Binding-site contacts:
Ligand atom C2 contacts residue ASN452 of chain 1.B at 2.5 Å.
Ligand atom O5 contacts residue ASN452 of chain 1.B at 2.4 Å (h-bond).
Ligand atom C4 contacts residue ASN452 of chain 1.B at 4.3 Å.
Ligand atom N2 contacts residue ASN452 of chain 1.B at 3.0 Å (h-bond).
Ligand atom O6 contacts residue ASN450 of chain 1.B at 4.0 Å.
Ligand atom O6 contacts residue ASN452 of chain 1.B at 4.2 Å.
Ligand atom C1 contacts residue ASN452 of chain 1.B at 1.4 Å.
Ligand atom C3 contacts residue ASN452 of chain 1.B at 3.9 Å.
Ligand atom C6 contacts residue ASN452 of chain 1.B at 4.5 Å.
Ligand atom C7 contacts residue ASN452 of chain 1.B at 4.1 Å.
Ligand atom C5 contacts residue ASN452 of chain 1.B at 3.7 Å.

Sequence of chain 1.B:
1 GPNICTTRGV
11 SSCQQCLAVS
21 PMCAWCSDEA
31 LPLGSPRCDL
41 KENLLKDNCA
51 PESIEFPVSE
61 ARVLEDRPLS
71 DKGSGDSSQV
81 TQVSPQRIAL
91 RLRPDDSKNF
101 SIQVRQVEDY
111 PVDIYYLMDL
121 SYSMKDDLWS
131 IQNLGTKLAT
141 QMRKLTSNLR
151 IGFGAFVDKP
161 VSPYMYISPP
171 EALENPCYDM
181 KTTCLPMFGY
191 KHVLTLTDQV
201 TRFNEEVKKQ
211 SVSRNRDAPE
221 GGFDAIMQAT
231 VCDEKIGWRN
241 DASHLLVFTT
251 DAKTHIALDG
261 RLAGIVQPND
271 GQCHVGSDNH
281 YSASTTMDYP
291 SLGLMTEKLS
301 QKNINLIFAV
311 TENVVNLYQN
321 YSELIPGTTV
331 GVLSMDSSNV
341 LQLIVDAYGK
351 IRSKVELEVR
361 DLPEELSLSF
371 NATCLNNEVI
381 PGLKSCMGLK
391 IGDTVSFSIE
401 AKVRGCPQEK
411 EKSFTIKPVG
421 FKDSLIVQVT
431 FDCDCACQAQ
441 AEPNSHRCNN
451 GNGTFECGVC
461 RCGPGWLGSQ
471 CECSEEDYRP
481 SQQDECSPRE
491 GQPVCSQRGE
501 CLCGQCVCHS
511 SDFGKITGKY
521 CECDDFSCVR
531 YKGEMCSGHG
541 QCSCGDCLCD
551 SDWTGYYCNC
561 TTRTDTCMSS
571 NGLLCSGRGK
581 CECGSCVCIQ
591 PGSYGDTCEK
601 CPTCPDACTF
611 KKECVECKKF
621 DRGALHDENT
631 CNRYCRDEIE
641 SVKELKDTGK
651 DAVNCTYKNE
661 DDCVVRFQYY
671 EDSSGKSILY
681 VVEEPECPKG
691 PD

A small-molecule ligand and the protein it binds are described below.
Small molecule (SMILES): CC(=O)N[C@@H]1[C@@H](O)[C@H](O)[C@@H](CO)O[C@H]1O